The protein below binds the small molecule below.
Small molecule (SMILES): Oc1cc2c(cc1O)CN(C(=S)NCCc1ccc(Cl)cc1)CCC2

Binding-site contacts:
Ligand atom C17 contacts residue LEU541 of chain 1.A at 3.4 Å (hydrophobic).
Ligand atom C12 contacts residue GLU465 of chain 1.C at 3.8 Å.
Ligand atom C02 contacts residue SER407 of chain 1.C at 3.3 Å.
Ligand atom C18 contacts residue MET442 of chain 1.C at 4.1 Å (hydrophobic).
Ligand atom C05 contacts residue LEU448 of chain 1.C at 3.2 Å (hydrophobic).
Ligand atom O01 contacts residue SER407 of chain 1.C at 3.2 Å (h-bond).
Ligand atom C07 contacts residue TYR406 of chain 1.C at 3.2 Å (hydrophobic).
Ligand atom C14 contacts residue THR445 of chain 1.C at 3.6 Å.
Ligand atom C11 contacts residue SER407 of chain 1.C at 3.6 Å.
Ligand atom C21 contacts residue PHE486 of chain 1.A at 3.9 Å (hydrophobic).
Ligand atom C10 contacts residue LEU410 of chain 1.C at 3.9 Å (hydrophobic).
Ligand atom C06 contacts residue TYR406 of chain 1.C at 3.8 Å (hydrophobic).
Ligand atom C04 contacts residue THR445 of chain 1.C at 4.1 Å.
Ligand atom CL2 contacts residue ALA537 of chain 1.A at 4.1 Å.
Ligand atom C11 contacts residue ASN446 of chain 1.C at 3.6 Å.
Ligand atom N08 contacts residue THR445 of chain 1.C at 4.1 Å.
Ligand atom C20 contacts residue MET442 of chain 1.C at 3.9 Å (hydrophobic).
Ligand atom C03 contacts residue GLU465 of chain 1.C at 3.3 Å.
Ligand atom O13 contacts residue TYR449 of chain 1.C at 3.9 Å.
Ligand atom CL2 contacts residue PHE438 of chain 1.C at 3.1 Å.
Ligand atom O01 contacts residue GLU465 of chain 1.C at 2.3 Å (salt-bridge).
Ligand atom C09 contacts residue THR445 of chain 1.C at 2.9 Å.
Ligand atom C22 contacts residue ALA537 of chain 1.A at 4.2 Å (hydrophobic).
Ligand atom C06 contacts residue ILE468 of chain 1.C at 4.1 Å (hydrophobic).
Ligand atom N08 contacts residue LEU410 of chain 1.C at 4.0 Å.
Ligand atom C19 contacts residue MET442 of chain 1.C at 4.0 Å (hydrophobic).
Ligand atom N16 contacts residue LEU541 of chain 1.A at 3.7 Å.
Ligand atom C03 contacts residue LEU448 of chain 1.C at 4.1 Å (hydrophobic).
Ligand atom C04 contacts residue LEU448 of chain 1.C at 3.8 Å (hydrophobic).
Ligand atom C10 contacts residue THR445 of chain 1.C at 3.3 Å.
Ligand atom C02 contacts residue GLU465 of chain 1.C at 2.9 Å.
Ligand atom CL2 contacts residue LEU534 of chain 1.A at 3.9 Å.
Ligand atom C11 contacts residue THR445 of chain 1.C at 3.7 Å.
Ligand atom O01 contacts residue ARG452 of chain 1.C at 3.8 Å.
Ligand atom C11 contacts residue LEU410 of chain 1.C at 3.5 Å (hydrophobic).
Ligand atom C09 contacts residue LEU410 of chain 1.C at 4.0 Å (hydrophobic).
Ligand atom N08 contacts residue TYR406 of chain 1.C at 4.0 Å.
Ligand atom O13 contacts residue SER407 of chain 1.C at 1.3 Å (h-bond).
Ligand atom S15 contacts residue THR445 of chain 1.C at 2.2 Å (h-bond).
Ligand atom C12 contacts residue SER407 of chain 1.C at 2.6 Å.

Sequence of chain 1.A:
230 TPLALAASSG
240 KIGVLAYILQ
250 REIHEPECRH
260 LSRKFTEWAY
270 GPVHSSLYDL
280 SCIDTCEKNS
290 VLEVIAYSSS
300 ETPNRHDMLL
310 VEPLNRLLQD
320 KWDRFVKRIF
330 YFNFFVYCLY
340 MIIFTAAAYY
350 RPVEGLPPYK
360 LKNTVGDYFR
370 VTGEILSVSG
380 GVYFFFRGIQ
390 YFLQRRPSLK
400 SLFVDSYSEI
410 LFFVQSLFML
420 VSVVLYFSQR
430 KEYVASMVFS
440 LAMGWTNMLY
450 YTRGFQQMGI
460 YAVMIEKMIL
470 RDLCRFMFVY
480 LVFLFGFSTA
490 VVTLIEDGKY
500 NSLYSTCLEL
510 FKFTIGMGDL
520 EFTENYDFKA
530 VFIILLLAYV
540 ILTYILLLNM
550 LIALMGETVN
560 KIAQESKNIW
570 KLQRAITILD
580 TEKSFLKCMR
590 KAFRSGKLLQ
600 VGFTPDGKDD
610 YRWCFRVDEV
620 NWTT

Sequence of chain 1.C:
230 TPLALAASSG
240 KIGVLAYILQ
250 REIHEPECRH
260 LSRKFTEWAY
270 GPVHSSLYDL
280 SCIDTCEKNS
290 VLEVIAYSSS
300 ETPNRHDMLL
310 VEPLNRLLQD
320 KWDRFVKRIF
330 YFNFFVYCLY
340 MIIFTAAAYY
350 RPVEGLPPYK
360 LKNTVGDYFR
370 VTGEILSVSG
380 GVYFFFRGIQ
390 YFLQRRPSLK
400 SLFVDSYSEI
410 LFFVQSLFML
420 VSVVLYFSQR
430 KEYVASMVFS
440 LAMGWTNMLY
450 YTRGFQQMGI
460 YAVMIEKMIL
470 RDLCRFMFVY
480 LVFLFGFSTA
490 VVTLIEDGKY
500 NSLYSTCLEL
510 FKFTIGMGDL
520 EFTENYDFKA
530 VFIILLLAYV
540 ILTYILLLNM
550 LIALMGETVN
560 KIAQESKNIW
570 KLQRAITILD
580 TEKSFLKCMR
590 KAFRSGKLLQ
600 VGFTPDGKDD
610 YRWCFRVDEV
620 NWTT